The small molecule below binds the protein below.
Small molecule (SMILES): O=c1ccn([C@@H]2O[C@H](COP(=O)(O)OP(=O)(O)OP(=O)(O)OP(=O)(O)OP(=O)(O)OP(=O)(O)O)[C@@H](O)[C@H]2O)c(=O)[nH]1

Sequence of chain 1.A:
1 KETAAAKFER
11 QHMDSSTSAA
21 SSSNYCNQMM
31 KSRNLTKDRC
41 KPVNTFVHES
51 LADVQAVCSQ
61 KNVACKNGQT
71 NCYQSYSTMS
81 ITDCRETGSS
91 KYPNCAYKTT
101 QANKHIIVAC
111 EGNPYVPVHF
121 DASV

Binding-site contacts:
Ligand atom C4 contacts residue THR45 of chain 1.A at 3.5 Å.
Ligand atom O3' contacts residue PHE120 of chain 1.A at 4.0 Å.
Ligand atom C3' contacts residue PHE120 of chain 1.A at 3.7 Å (hydrophobic).
Ligand atom C2 contacts residue THR45 of chain 1.A at 3.5 Å.
Ligand atom O2' contacts residue LYS41 of chain 1.A at 3.0 Å (salt-bridge).
Ligand atom O2 contacts residue PHE120 of chain 1.A at 3.8 Å.
Ligand atom O2 contacts residue VAL43 of chain 1.A at 4.1 Å.
Ligand atom O4' contacts residue VAL43 of chain 1.A at 3.3 Å (h-bond).
Ligand atom C5 contacts residue LYS66 of chain 1.A at 4.1 Å.
Ligand atom C2' contacts residue LYS41 of chain 1.A at 4.2 Å.
Ligand atom C2' contacts residue HIS12 of chain 1.A at 4.0 Å.
Ligand atom O2' contacts residue HIS12 of chain 1.A at 3.2 Å (h-bond).
Ligand atom C5 contacts residue VAL43 of chain 1.A at 4.1 Å (hydrophobic).
Ligand atom N3 contacts residue PHE120 of chain 1.A at 3.4 Å.
Ligand atom O01 contacts residue ARG85 of chain 1.A at 3.9 Å.
Ligand atom C2' contacts residue PHE120 of chain 1.A at 3.4 Å (hydrophobic).
Ligand atom O4 contacts residue PHE120 of chain 1.A at 3.8 Å.
Ligand atom C2 contacts residue ASN44 of chain 1.A at 3.8 Å.
Ligand atom N3 contacts residue THR45 of chain 1.A at 2.6 Å (h-bond).
Ligand atom O2A contacts residue LYS66 of chain 1.A at 3.8 Å.
Ligand atom N1 contacts residue VAL43 of chain 1.A at 3.8 Å.
Ligand atom O2 contacts residue HIS12 of chain 1.A at 3.3 Å.
Ligand atom O3' contacts residue HIS119 of chain 1.A at 3.5 Å.
Ligand atom O05 contacts residue VAL43 of chain 1.A at 4.0 Å.
Ligand atom O1B contacts residue LYS66 of chain 1.A at 3.3 Å (salt-bridge).
Ligand atom C3' contacts residue HIS119 of chain 1.A at 4.1 Å.
Ligand atom O03 contacts residue ARG85 of chain 1.A at 3.3 Å (salt-bridge).
Ligand atom C1' contacts residue LYS41 of chain 1.A at 4.1 Å.
Ligand atom C2 contacts residue VAL43 of chain 1.A at 4.1 Å (hydrophobic).
Ligand atom C4 contacts residue VAL43 of chain 1.A at 4.2 Å (hydrophobic).
Ligand atom C1' contacts residue VAL43 of chain 1.A at 3.4 Å (hydrophobic).
Ligand atom O2 contacts residue THR45 of chain 1.A at 2.8 Å (h-bond).
Ligand atom C2 contacts residue PHE120 of chain 1.A at 3.7 Å (hydrophobic).
Ligand atom O2B contacts residue LYS66 of chain 1.A at 4.1 Å.
Ligand atom PB contacts residue LYS66 of chain 1.A at 4.2 Å.
Ligand atom O2 contacts residue ASN44 of chain 1.A at 3.3 Å.
Ligand atom O3B contacts residue LYS66 of chain 1.A at 4.1 Å.
Ligand atom C5 contacts residue ASP121 of chain 1.A at 4.2 Å.
Ligand atom O4 contacts residue THR45 of chain 1.A at 3.4 Å (h-bond).
Ligand atom C4 contacts residue PHE120 of chain 1.A at 3.9 Å (hydrophobic).